Sequence of chain 3.C:
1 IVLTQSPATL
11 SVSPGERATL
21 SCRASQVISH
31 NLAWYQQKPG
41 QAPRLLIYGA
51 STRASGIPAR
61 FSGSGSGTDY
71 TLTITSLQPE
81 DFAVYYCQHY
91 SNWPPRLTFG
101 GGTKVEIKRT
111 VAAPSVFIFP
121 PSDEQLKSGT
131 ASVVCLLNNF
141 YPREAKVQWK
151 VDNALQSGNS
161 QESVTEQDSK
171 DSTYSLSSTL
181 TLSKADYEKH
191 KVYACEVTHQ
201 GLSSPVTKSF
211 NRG

Binding-site contacts:
Ligand atom C4 contacts residue ASN32 of chain 3.A at 4.2 Å.
Ligand atom C8 contacts residue TYR48 of chain 3.C at 3.4 Å (hydrophobic).
Ligand atom O6 contacts residue PHE102 of chain 3.B at 3.5 Å (h-bond).
Ligand atom C7 contacts residue THR18 of chain 3.A at 4.0 Å.
Ligand atom C6 contacts residue PRO100 of chain 3.B at 4.0 Å (hydrophobic).
Ligand atom C7 contacts residue TYR48 of chain 3.C at 4.0 Å (hydrophobic).
Ligand atom O6 contacts residue VAL101 of chain 3.B at 3.9 Å.
Ligand atom O7 contacts residue ASN32 of chain 3.A at 3.2 Å (h-bond).
Ligand atom C8 contacts residue TYR110 of chain 3.B at 3.4 Å (hydrophobic).
Ligand atom C3 contacts residue ASN32 of chain 3.A at 3.8 Å.
Ligand atom C7 contacts residue ALA33 of chain 3.A at 4.0 Å (hydrophobic).
Ligand atom C8 contacts residue PRO100 of chain 3.B at 3.7 Å (hydrophobic).
Ligand atom O7 contacts residue TYR48 of chain 3.C at 3.6 Å.
Ligand atom C6 contacts residue GLY103 of chain 3.B at 3.6 Å.
Ligand atom O5 contacts residue GLY103 of chain 3.B at 3.0 Å (h-bond).
Ligand atom N2 contacts residue ASN32 of chain 3.A at 2.9 Å (h-bond).
Ligand atom C1 contacts residue ASN32 of chain 3.A at 1.4 Å.
Ligand atom C7 contacts residue ASN32 of chain 3.A at 3.4 Å.
Ligand atom C1 contacts residue PHE102 of chain 3.B at 4.3 Å (hydrophobic).
Ligand atom C5 contacts residue GLY103 of chain 3.B at 3.9 Å.
Ligand atom O7 contacts residue THR31 of chain 3.A at 3.6 Å.
Ligand atom O6 contacts residue GLY103 of chain 3.B at 2.8 Å (h-bond).
Ligand atom O7 contacts residue ALA33 of chain 3.A at 4.3 Å.
Ligand atom O6 contacts residue PRO100 of chain 3.B at 3.6 Å.
Ligand atom O7 contacts residue THR18 of chain 3.A at 3.9 Å.
Ligand atom O5 contacts residue PHE102 of chain 3.B at 3.8 Å.
Ligand atom C8 contacts residue ALA33 of chain 3.A at 3.7 Å (hydrophobic).
Ligand atom N2 contacts residue ALA33 of chain 3.A at 3.8 Å.
Ligand atom O5 contacts residue ASN32 of chain 3.A at 2.3 Å (h-bond).
Ligand atom C5 contacts residue ASN32 of chain 3.A at 3.6 Å.
Ligand atom C1 contacts residue GLY103 of chain 3.B at 3.9 Å.
Ligand atom C2 contacts residue ASN32 of chain 3.A at 2.4 Å.
Ligand atom C8 contacts residue THR18 of chain 3.A at 3.1 Å.

The small molecule below binds the protein below.
Small molecule (SMILES): CC(=O)N[C@H]1[C@H](O[C@H]2[C@H](O)[C@@H](NC(C)=O)CO[C@@H]2CO)O[C@H](CO)[C@@H](O[C@@H]2O[C@H](CO)[C@@H](O)[C@H](O)[C@@H]2O)[C@@H]1O

Sequence of chain 3.A:
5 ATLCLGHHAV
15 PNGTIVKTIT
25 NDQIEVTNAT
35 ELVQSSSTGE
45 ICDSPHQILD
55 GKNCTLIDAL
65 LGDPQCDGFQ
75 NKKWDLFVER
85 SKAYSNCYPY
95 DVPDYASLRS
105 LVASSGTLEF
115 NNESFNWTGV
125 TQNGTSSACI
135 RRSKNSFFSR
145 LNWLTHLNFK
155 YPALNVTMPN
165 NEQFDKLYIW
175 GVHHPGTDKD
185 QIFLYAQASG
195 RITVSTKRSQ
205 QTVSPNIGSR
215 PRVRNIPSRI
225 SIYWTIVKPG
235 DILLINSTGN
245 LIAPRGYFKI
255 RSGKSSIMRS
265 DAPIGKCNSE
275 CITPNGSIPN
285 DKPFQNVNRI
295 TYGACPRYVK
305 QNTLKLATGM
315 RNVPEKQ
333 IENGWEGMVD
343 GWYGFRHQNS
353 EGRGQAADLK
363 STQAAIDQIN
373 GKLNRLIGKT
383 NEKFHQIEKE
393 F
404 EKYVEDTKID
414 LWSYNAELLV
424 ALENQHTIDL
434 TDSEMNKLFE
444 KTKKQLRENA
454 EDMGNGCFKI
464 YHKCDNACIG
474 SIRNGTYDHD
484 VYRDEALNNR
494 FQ

Sequence of chain 3.B:
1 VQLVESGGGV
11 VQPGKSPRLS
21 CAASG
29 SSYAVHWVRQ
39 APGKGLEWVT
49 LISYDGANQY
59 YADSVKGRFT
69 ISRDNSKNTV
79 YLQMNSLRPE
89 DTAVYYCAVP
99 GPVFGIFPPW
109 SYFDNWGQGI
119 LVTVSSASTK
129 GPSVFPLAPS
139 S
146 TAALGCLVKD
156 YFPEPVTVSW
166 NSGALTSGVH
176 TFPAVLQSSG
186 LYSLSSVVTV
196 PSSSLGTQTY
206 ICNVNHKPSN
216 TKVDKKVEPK